This small molecule binds to this protein.
Small molecule (SMILES): CC(=O)N[C@H]1[C@H]([C@H](O)[C@H](O)CO)O[C@@](OC[C@H]2O[C@@H](O)[C@H](O)[C@@H](O)[C@H]2O)(C(=O)O)C[C@@H]1O

Binding-site contacts:
Ligand atom O1A contacts residue ASN133 of chain 2.A at 3.8 Å.
Ligand atom O3 contacts residue GLY223 of chain 2.A at 3.2 Å (h-bond).
Ligand atom C4 contacts residue GLY223 of chain 2.A at 3.9 Å.
Ligand atom C10 contacts residue TRP150 of chain 2.A at 4.0 Å (hydrophobic).
Ligand atom C4 contacts residue VAL131 of chain 2.A at 3.8 Å (hydrophobic).
Ligand atom O4 contacts residue ASN133 of chain 2.A at 3.9 Å.
Ligand atom C1 contacts residue ASN133 of chain 2.A at 3.6 Å.
Ligand atom O9 contacts residue SER226 of chain 2.A at 2.8 Å (h-bond).
Ligand atom C10 contacts residue VAL131 of chain 2.A at 3.6 Å (hydrophobic).
Ligand atom O9 contacts residue HIS181 of chain 2.A at 4.0 Å.
Ligand atom O8 contacts residue GLN224 of chain 2.A at 3.0 Å (h-bond).
Ligand atom C9 contacts residue TRP150 of chain 2.A at 4.0 Å (hydrophobic).
Ligand atom C8 contacts residue TYR91 of chain 2.A at 4.0 Å (hydrophobic).
Ligand atom O9 contacts residue TYR91 of chain 2.A at 3.5 Å (h-bond).
Ligand atom C11 contacts residue VAL131 of chain 2.A at 3.5 Å (hydrophobic).
Ligand atom C2 contacts residue GLY223 of chain 2.A at 3.6 Å.
Ligand atom O1B contacts residue ASN133 of chain 2.A at 2.6 Å (h-bond).
Ligand atom O8 contacts residue TRP150 of chain 2.A at 3.9 Å.
Ligand atom O1B contacts residue THR132 of chain 2.A at 3.6 Å (h-bond).
Ligand atom C9 contacts residue SER226 of chain 2.A at 4.1 Å.
Ligand atom C9 contacts residue VAL188 of chain 2.A at 4.0 Å (hydrophobic).
Ligand atom C3 contacts residue GLY223 of chain 2.A at 3.8 Å.
Ligand atom N5 contacts residue VAL131 of chain 2.A at 2.8 Å (h-bond).
Ligand atom C1 contacts residue THR132 of chain 2.A at 3.4 Å.
Ligand atom C7 contacts residue TRP150 of chain 2.A at 3.8 Å (hydrophobic).
Ligand atom C9 contacts residue TYR91 of chain 2.A at 3.6 Å (hydrophobic).
Ligand atom O10 contacts residue LEU192 of chain 2.A at 3.8 Å.
Ligand atom O1A contacts residue GLN224 of chain 2.A at 3.8 Å.
Ligand atom O4 contacts residue GLY223 of chain 2.A at 2.9 Å (h-bond).
Ligand atom C11 contacts residue TRP150 of chain 2.A at 4.0 Å (hydrophobic).
Ligand atom O6 contacts residue ASN133 of chain 2.A at 3.6 Å.
Ligand atom O9 contacts residue VAL188 of chain 2.A at 3.9 Å.
Ligand atom C5 contacts residue VAL131 of chain 2.A at 3.8 Å (hydrophobic).
Ligand atom C11 contacts residue GLY130 of chain 2.A at 4.0 Å.
Ligand atom O1A contacts residue THR132 of chain 2.A at 2.5 Å (h-bond).
Ligand atom C11 contacts residue ARG129 of chain 2.A at 3.2 Å.
Ligand atom O4 contacts residue GLN224 of chain 2.A at 3.0 Å (h-bond).
Ligand atom C9 contacts residue HIS181 of chain 2.A at 3.9 Å.
Ligand atom O8 contacts residue TYR91 of chain 2.A at 3.2 Å (h-bond).
Ligand atom C4 contacts residue ASN133 of chain 2.A at 3.5 Å.

Sequence of chain 2.A:
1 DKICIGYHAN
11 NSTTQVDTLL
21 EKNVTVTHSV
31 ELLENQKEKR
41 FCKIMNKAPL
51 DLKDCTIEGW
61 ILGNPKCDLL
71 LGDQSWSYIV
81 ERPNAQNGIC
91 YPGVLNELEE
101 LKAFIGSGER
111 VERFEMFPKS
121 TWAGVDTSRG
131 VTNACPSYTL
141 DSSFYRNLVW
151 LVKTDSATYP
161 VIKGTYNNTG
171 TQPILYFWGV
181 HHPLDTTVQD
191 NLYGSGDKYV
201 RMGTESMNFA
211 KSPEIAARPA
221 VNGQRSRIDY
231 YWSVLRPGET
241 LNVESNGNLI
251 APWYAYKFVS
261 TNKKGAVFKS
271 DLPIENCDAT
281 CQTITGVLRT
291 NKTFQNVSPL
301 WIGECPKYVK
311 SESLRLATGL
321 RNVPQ